This small molecule binds to this protein.
Small molecule (SMILES): CC(=O)N[C@@H]1[C@@H](O)[C@H](O)[C@@H](CO)O[C@H]1O

Binding-site contacts:
Ligand atom C3 contacts residue ASN278 of chain 1.E at 3.7 Å.
Ligand atom N2 contacts residue ASN278 of chain 1.E at 2.7 Å (h-bond).
Ligand atom C1 contacts residue ASN278 of chain 1.E at 1.4 Å.
Ligand atom C5 contacts residue GLY48 of chain 1.E at 4.2 Å.
Ligand atom C5 contacts residue ASN278 of chain 1.E at 3.6 Å.
Ligand atom C2 contacts residue ASN278 of chain 1.E at 2.4 Å.
Ligand atom C4 contacts residue ASN278 of chain 1.E at 4.2 Å.
Ligand atom C8 contacts residue ASN278 of chain 1.E at 4.1 Å.
Ligand atom C1 contacts residue GLY48 of chain 1.E at 3.8 Å.
Ligand atom C7 contacts residue ASN278 of chain 1.E at 3.1 Å.
Ligand atom O5 contacts residue GLY48 of chain 1.E at 4.2 Å.
Ligand atom O5 contacts residue ASN278 of chain 1.E at 2.4 Å (h-bond).
Ligand atom O7 contacts residue ASN278 of chain 1.E at 3.2 Å (h-bond).
Ligand atom C8 contacts residue LYS45 of chain 1.E at 4.1 Å.
Ligand atom C3 contacts residue GLY48 of chain 1.E at 4.5 Å.

Sequence of chain 1.E:
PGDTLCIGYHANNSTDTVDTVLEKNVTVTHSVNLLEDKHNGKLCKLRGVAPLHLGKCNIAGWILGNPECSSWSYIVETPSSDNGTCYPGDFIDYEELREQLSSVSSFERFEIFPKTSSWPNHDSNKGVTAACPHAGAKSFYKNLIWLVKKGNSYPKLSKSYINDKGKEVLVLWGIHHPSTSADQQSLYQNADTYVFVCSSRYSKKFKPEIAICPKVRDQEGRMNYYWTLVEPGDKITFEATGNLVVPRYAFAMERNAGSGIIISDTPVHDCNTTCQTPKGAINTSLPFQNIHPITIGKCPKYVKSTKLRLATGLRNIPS